Sequence of chain 12.C:
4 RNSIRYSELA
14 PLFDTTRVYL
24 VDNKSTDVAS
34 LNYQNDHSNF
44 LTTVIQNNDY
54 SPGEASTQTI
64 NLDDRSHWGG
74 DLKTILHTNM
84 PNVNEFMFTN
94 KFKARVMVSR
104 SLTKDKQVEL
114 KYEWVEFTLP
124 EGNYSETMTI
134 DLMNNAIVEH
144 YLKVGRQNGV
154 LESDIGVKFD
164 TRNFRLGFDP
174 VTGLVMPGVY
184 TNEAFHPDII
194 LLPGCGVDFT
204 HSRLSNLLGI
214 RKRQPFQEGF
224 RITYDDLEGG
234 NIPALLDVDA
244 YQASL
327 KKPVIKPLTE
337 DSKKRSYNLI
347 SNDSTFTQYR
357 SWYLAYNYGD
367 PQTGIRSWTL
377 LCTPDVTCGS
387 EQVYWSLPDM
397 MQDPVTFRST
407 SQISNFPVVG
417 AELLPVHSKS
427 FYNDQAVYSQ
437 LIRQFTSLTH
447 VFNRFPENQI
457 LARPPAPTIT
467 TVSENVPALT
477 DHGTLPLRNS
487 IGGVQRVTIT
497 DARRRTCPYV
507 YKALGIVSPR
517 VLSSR

Sequence of chain 12.B:
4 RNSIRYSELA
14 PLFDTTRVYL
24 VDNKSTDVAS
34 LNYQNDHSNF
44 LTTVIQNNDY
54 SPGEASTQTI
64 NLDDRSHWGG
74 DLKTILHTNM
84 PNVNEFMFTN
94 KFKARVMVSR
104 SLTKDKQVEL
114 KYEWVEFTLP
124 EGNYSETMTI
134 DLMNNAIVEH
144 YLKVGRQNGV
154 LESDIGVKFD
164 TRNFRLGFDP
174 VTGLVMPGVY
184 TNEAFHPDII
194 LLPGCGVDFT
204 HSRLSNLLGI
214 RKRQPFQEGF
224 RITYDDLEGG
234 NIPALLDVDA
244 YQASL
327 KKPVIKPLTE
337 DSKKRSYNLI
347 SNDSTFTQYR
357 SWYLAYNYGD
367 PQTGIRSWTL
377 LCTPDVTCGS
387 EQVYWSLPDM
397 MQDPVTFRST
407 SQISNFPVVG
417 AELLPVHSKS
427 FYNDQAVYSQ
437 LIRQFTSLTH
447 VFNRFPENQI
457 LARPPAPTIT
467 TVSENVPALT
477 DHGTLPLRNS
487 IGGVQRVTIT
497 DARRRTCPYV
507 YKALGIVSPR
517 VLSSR

The protein below binds the small molecule below.
Small molecule (SMILES): CC(C)[C@H](NC(=O)[C@@H]1CCCN1C(=O)[C@H](CC(N)=O)NC(=O)[C@H](Cc1ccccc1)NC(=O)[C@@H](N)[C@@H](C)O)C(=O)N[C@@H](Cc1ccc(O)cc1)C(=O)N1CCC[C@H]1C(=O)N[C@@H](Cc1ccc(O)cc1)C(=O)N[C@@H](CC(=O)O)C(=O)N[C@H](C=O)[C@@H](C)O

Binding-site contacts:
Ligand atom CG1 contacts residue PHE451 of chain 12.B at 3.4 Å (hydrophobic).
Ligand atom O contacts residue ARG149 of chain 12.B at 2.6 Å (salt-bridge).
Ligand atom CA contacts residue LYS339 of chain 12.B at 3.1 Å.
Ligand atom C contacts residue HIS446 of chain 12.B at 3.4 Å.
Ligand atom C contacts residue ARG149 of chain 12.B at 3.8 Å.
Ligand atom CE2 contacts residue HIS446 of chain 12.B at 3.5 Å.
Ligand atom CZ contacts residue HIS446 of chain 12.B at 3.7 Å.
Ligand atom OH contacts residue MET179 of chain 12.C at 3.4 Å.
Ligand atom CG contacts residue TYR244 of chain 12.C at 3.4 Å (hydrophobic).
Ligand atom CZ contacts residue ARG149 of chain 12.B at 3.8 Å.
Ligand atom CG1 contacts residue ARG450 of chain 12.B at 3.4 Å.
Ligand atom CA contacts residue GLU155 of chain 12.B at 3.9 Å.
Ligand atom CB contacts residue LYS339 of chain 12.B at 2.9 Å.
Ligand atom CG contacts residue PRO452 of chain 12.B at 3.5 Å (hydrophobic).
Ligand atom CB contacts residue GLN245 of chain 12.C at 3.8 Å.
Ligand atom OD2 contacts residue LYS339 of chain 12.B at 3.6 Å.
Ligand atom CE1 contacts residue PRO180 of chain 12.C at 3.2 Å (hydrophobic).
Ligand atom CD1 contacts residue PRO180 of chain 12.C at 3.5 Å (hydrophobic).
Ligand atom CZ contacts residue THR445 of chain 12.B at 3.4 Å.
Ligand atom OD1 contacts residue LYS339 of chain 12.B at 2.9 Å (salt-bridge).
Ligand atom CG1 contacts residue GLU155 of chain 12.B at 3.8 Å.
Ligand atom ND2 contacts residue GLU155 of chain 12.B at 3.1 Å (salt-bridge).
Ligand atom CB contacts residue ARG450 of chain 12.B at 3.6 Å.
Ligand atom CG contacts residue ARG450 of chain 12.B at 3.5 Å.
Ligand atom O contacts residue ARG450 of chain 12.B at 3.3 Å (salt-bridge).
Ligand atom CG2 contacts residue GLU155 of chain 12.B at 3.7 Å.
Ligand atom CG contacts residue GLU155 of chain 12.B at 3.8 Å.
Ligand atom O contacts residue HIS446 of chain 12.B at 2.8 Å.
Ligand atom OH contacts residue THR445 of chain 12.B at 3.2 Å.
Ligand atom CD contacts residue ARG450 of chain 12.B at 2.9 Å.
Ligand atom CG2 contacts residue LEU145 of chain 12.B at 3.8 Å (hydrophobic).
Ligand atom CE2 contacts residue MET179 of chain 12.C at 3.8 Å (hydrophobic).
Ligand atom CZ contacts residue ASP172 of chain 12.C at 3.6 Å.
Ligand atom CB contacts residue PRO452 of chain 12.B at 3.9 Å (hydrophobic).
Ligand atom CG contacts residue LYS339 of chain 12.B at 3.8 Å.
Ligand atom OH contacts residue HIS446 of chain 12.B at 3.1 Å (h-bond).
Ligand atom OH contacts residue LEU239 of chain 12.C at 3.9 Å.
Ligand atom CE1 contacts residue ARG149 of chain 12.B at 3.6 Å.
Ligand atom CE1 contacts residue THR445 of chain 12.B at 3.3 Å.
Ligand atom OD1 contacts residue GLU155 of chain 12.B at 3.8 Å.